This small molecule binds to this protein.
Small molecule (SMILES): COc1ccc(CC[C@@H](OC(=O)[C@@H]2CCCCN2C(=O)[C@@H](c2cccs2)C2CCCCC2)c2cccc(OCC(=O)O)c2)cc1OC

Sequence of chain 1.A:
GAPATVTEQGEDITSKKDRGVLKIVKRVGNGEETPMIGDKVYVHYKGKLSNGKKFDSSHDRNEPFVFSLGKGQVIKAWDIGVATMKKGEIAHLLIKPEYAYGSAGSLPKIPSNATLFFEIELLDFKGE

Binding-site contacts:
Ligand atom O contacts residue ILE75 of chain 1.A at 2.9 Å (h-bond).
Ligand atom CAB contacts residue ILE75 of chain 1.A at 3.8 Å (hydrophobic).
Ligand atom CAT contacts residue GLY72 of chain 1.A at 3.0 Å.
Ligand atom CAH contacts residue TYR101 of chain 1.A at 3.7 Å (hydrophobic).
Ligand atom CBK contacts residue TYR101 of chain 1.A at 3.8 Å (hydrophobic).
Ligand atom CBF contacts residue TYR45 of chain 1.A at 3.6 Å (hydrophobic).
Ligand atom SBU contacts residue ILE110 of chain 1.A at 3.8 Å.
Ligand atom CAF contacts residue TYR101 of chain 1.A at 3.5 Å (hydrophobic).
Ligand atom CB contacts residue TRP78 of chain 1.A at 3.4 Å (hydrophobic).
Ligand atom CBD contacts residue TRP78 of chain 1.A at 3.7 Å (hydrophobic).
Ligand atom CAR contacts residue TYR101 of chain 1.A at 3.6 Å (hydrophobic).
Ligand atom OAS contacts residue VAL74 of chain 1.A at 3.1 Å (h-bond).
Ligand atom CAR contacts residue ALA100 of chain 1.A at 3.2 Å (hydrophobic).
Ligand atom CAC contacts residue GLN73 of chain 1.A at 3.8 Å.
Ligand atom CBS contacts residue GLY47 of chain 1.A at 3.5 Å.
Ligand atom CA contacts residue TYR101 of chain 1.A at 3.7 Å (hydrophobic).
Ligand atom CBE contacts residue TYR45 of chain 1.A at 3.4 Å (hydrophobic).
Ligand atom N contacts residue TYR101 of chain 1.A at 3.8 Å.
Ligand atom CBS contacts residue LYS48 of chain 1.A at 3.7 Å.
Ligand atom O contacts residue VAL74 of chain 1.A at 3.4 Å.
Ligand atom CAF contacts residue ILE75 of chain 1.A at 3.8 Å (hydrophobic).
Ligand atom OBI contacts residue TYR101 of chain 1.A at 2.6 Å (h-bond).
Ligand atom SBU contacts residue PHE118 of chain 1.A at 3.7 Å.
Ligand atom OAJ contacts residue TYR101 of chain 1.A at 3.0 Å (h-bond).
Ligand atom CBD contacts residue PHE65 of chain 1.A at 3.5 Å (hydrophobic).
Ligand atom CAP contacts residue GLN73 of chain 1.A at 3.4 Å.
Ligand atom CBR contacts residue ASP56 of chain 1.A at 3.6 Å.
Ligand atom CAA contacts residue ILE75 of chain 1.A at 3.8 Å (hydrophobic).
Ligand atom CBP contacts residue TYR101 of chain 1.A at 3.7 Å (hydrophobic).
Ligand atom CAC contacts residue VAL74 of chain 1.A at 3.6 Å (hydrophobic).
Ligand atom CBT contacts residue LYS48 of chain 1.A at 3.7 Å.
Ligand atom CAE contacts residue TYR101 of chain 1.A at 3.8 Å (hydrophobic).
Ligand atom OBI contacts residue PHE118 of chain 1.A at 3.6 Å.
Ligand atom OAQ contacts residue ILE75 of chain 1.A at 3.7 Å.
Ligand atom CBH contacts residue TYR101 of chain 1.A at 3.2 Å (hydrophobic).
Ligand atom CAO contacts residue PHE65 of chain 1.A at 3.7 Å (hydrophobic).
Ligand atom CAB contacts residue VAL74 of chain 1.A at 3.5 Å (hydrophobic).
Ligand atom C contacts residue TYR101 of chain 1.A at 3.3 Å (hydrophobic).
Ligand atom CBQ contacts residue TYR101 of chain 1.A at 3.4 Å (hydrophobic).
Ligand atom CAT contacts residue VAL74 of chain 1.A at 3.3 Å (hydrophobic).